Binding-site contacts:
Ligand atom C5' contacts residue PHE108 of chain 1.H at 3.9 Å (hydrophobic).
Ligand atom OP2 contacts residue VAL110 of chain 1.H at 3.6 Å.
Ligand atom C4' contacts residue GLY109 of chain 1.H at 3.5 Å.
Ligand atom O5' contacts residue LYS113 of chain 1.H at 3.7 Å.
Ligand atom C3' contacts residue GLY109 of chain 1.H at 3.8 Å.
Ligand atom C5' contacts residue GLY109 of chain 1.H at 3.5 Å.
Ligand atom C3' contacts residue ASP284 of chain 1.H at 3.8 Å.
Ligand atom OP2 contacts residue LYS113 of chain 1.H at 3.9 Å.
Ligand atom OP2 contacts residue GLY111 of chain 1.H at 3.7 Å.
Ligand atom P contacts residue GLY109 of chain 1.H at 3.7 Å.
Ligand atom P contacts residue NA1 of chain 1.O at 3.2 Å.
Ligand atom P contacts residue GLY111 of chain 1.H at 4.0 Å.
Ligand atom O3' contacts residue ARG282 of chain 1.H at 3.1 Å (salt-bridge).
Ligand atom O4' contacts residue GLN139 of chain 1.H at 3.5 Å (h-bond).
Ligand atom OP1 contacts residue VAL110 of chain 1.H at 3.4 Å (h-bond).
Ligand atom O3' contacts residue GLY109 of chain 1.H at 3.2 Å.
Ligand atom C4' contacts residue ASP284 of chain 1.H at 3.3 Å.
Ligand atom OP1 contacts residue GLY111 of chain 1.H at 3.0 Å (h-bond).
Ligand atom C5' contacts residue ARG282 of chain 1.H at 3.6 Å.
Ligand atom OP1 contacts residue LYS113 of chain 1.H at 3.3 Å.
Ligand atom OP1 contacts residue HIS193 of chain 1.H at 2.7 Å (h-bond).
Ligand atom OP2 contacts residue NA1 of chain 1.O at 3.3 Å (h-bond).
Ligand atom O5' contacts residue GLY111 of chain 1.H at 3.8 Å.
Ligand atom P contacts residue ARG282 of chain 1.H at 3.9 Å.
Ligand atom OP1 contacts residue NA1 of chain 1.O at 2.4 Å (h-bond).
Ligand atom O3' contacts residue VAL110 of chain 1.H at 3.8 Å.
Ligand atom OP1 contacts residue GLY109 of chain 1.H at 2.6 Å (h-bond).
Ligand atom C5' contacts residue ASP284 of chain 1.H at 2.9 Å.
Ligand atom C3' contacts residue TRP300 of chain 1.H at 3.2 Å (hydrophobic).
Ligand atom C4' contacts residue TRP300 of chain 1.H at 3.9 Å (hydrophobic).
Ligand atom O4' contacts residue PHE255 of chain 1.H at 3.4 Å.
Ligand atom O3' contacts residue THR114 of chain 1.H at 3.5 Å (h-bond).
Ligand atom OP1 contacts residue THR114 of chain 1.H at 2.4 Å (h-bond).
Ligand atom OP1 contacts residue VAL107 of chain 1.H at 3.7 Å.
Ligand atom P contacts residue THR114 of chain 1.H at 3.5 Å.
Ligand atom C4' contacts residue PHE255 of chain 1.H at 3.4 Å (hydrophobic).
Ligand atom O2 contacts residue ARG253 of chain 1.H at 3.9 Å.
Ligand atom C1' contacts residue PHE255 of chain 1.H at 3.9 Å (hydrophobic).
Ligand atom OP1 contacts residue PHE108 of chain 1.H at 3.6 Å.
Ligand atom OP1 contacts residue ARG282 of chain 1.H at 3.5 Å (salt-bridge).

A small-molecule ligand and the protein it binds are described below.
Small molecule (SMILES): Cc1cn([C@H]2CC[C@@H](CO[P](=O)(O)O[C@H]3C[C@H](n4cnc5c(N)ncnc54)O[C@@H]3CO[P](=O)(O)O[C@H]3C[C@H](n4cc(C)c(=O)[nH]c4=O)O[C@@H]3CO[P](=O)(O)O[C@H]3C[C@H](n4cnc5c(=O)nc(N)[nH]c54)O[C@@H]3CO[P](=O)(O)O[C@H]3C[C@H](n4cnc5c(N)ncnc54)O[C@@H]3CO[P](=O)(O)O[C@H]3C[C@H](n4ccc(N)nc4=O)O[C@@H]3CO)O2)c(=O)[nH]c1=O

Sequence of chain 1.H:
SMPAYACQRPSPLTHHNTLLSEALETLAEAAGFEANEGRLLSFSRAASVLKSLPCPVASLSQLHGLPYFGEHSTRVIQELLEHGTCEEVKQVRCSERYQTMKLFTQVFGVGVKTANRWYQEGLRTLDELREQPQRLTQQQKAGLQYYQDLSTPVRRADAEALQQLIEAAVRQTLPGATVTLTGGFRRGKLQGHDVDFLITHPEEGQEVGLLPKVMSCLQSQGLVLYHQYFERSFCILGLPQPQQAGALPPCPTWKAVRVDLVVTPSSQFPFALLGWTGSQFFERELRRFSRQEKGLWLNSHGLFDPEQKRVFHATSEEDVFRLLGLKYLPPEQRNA